The small molecule below binds the protein below.
Small molecule (SMILES): COC(=O)c1cc(Nc2ncnc3[nH]ccc23)ccc1Br

Binding-site contacts:
Ligand atom C3 contacts residue SER182 of chain 1.A at 4.0 Å.
Ligand atom O2 contacts residue SER182 of chain 1.A at 3.3 Å (h-bond).
Ligand atom C9 contacts residue ASN137 of chain 1.A at 4.1 Å.
Ligand atom C19 contacts residue GLN134 of chain 1.A at 3.9 Å.
Ligand atom C1 contacts residue SER182 of chain 1.A at 3.8 Å.
Ligand atom C13 contacts residue LEU199 of chain 1.A at 3.7 Å (hydrophobic).
Ligand atom C14 contacts residue ILE72 of chain 1.A at 3.9 Å (hydrophobic).
Ligand atom C19 contacts residue ALA85 of chain 1.A at 3.8 Å (hydrophobic).
Ligand atom C8 contacts residue ILE64 of chain 1.A at 4.0 Å (hydrophobic).
Ligand atom C10 contacts residue ILE64 of chain 1.A at 3.9 Å (hydrophobic).
Ligand atom C19 contacts residue GLN132 of chain 1.A at 3.9 Å.
Ligand atom C9 contacts residue ILE64 of chain 1.A at 3.3 Å (hydrophobic).
Ligand atom C7 contacts residue ILE72 of chain 1.A at 4.1 Å (hydrophobic).
Ligand atom C16 contacts residue ALA85 of chain 1.A at 4.0 Å (hydrophobic).
Ligand atom C19 contacts residue LEU199 of chain 1.A at 3.9 Å (hydrophobic).
Ligand atom N17 contacts residue CYS115 of chain 1.A at 3.7 Å.
Ligand atom C21 contacts residue LEU133 of chain 1.A at 3.9 Å (hydrophobic).
Ligand atom C14 contacts residue LEU199 of chain 1.A at 3.9 Å (hydrophobic).
Ligand atom C15 contacts residue MET131 of chain 1.A at 4.1 Å (hydrophobic).
Ligand atom N12 contacts residue ILE72 of chain 1.A at 4.0 Å.
Ligand atom C16 contacts residue MET131 of chain 1.A at 3.6 Å (hydrophobic).
Ligand atom C7 contacts residue LEU199 of chain 1.A at 4.1 Å (hydrophobic).
Ligand atom N20 contacts residue LEU133 of chain 1.A at 3.6 Å.
Ligand atom BR contacts residue ASN137 of chain 1.A at 3.9 Å.
Ligand atom C15 contacts residue LEU199 of chain 1.A at 3.8 Å (hydrophobic).
Ligand atom C15 contacts residue LYS87 of chain 1.A at 3.8 Å.
Ligand atom C13 contacts residue ILE72 of chain 1.A at 4.1 Å (hydrophobic).
Ligand atom C16 contacts residue GLN132 of chain 1.A at 3.9 Å.
Ligand atom C16 contacts residue CYS115 of chain 1.A at 3.8 Å (hydrophobic).
Ligand atom N22 contacts residue ILE64 of chain 1.A at 3.9 Å.
Ligand atom C16 contacts residue LEU199 of chain 1.A at 3.9 Å (hydrophobic).
Ligand atom N20 contacts residue GLN134 of chain 1.A at 2.8 Å (h-bond).
Ligand atom N12 contacts residue LEU199 of chain 1.A at 3.7 Å.
Ligand atom C21 contacts residue GLN134 of chain 1.A at 3.5 Å.
Ligand atom N17 contacts residue ALA85 of chain 1.A at 3.6 Å.
Ligand atom N17 contacts residue LEU199 of chain 1.A at 4.1 Å.
Ligand atom C15 contacts residue ILE72 of chain 1.A at 3.8 Å (hydrophobic).
Ligand atom C10 contacts residue ASN137 of chain 1.A at 3.8 Å.
Ligand atom N17 contacts residue GLN132 of chain 1.A at 3.0 Å (h-bond).
Ligand atom BR contacts residue ILE64 of chain 1.A at 3.7 Å.

Sequence of chain 1.A:
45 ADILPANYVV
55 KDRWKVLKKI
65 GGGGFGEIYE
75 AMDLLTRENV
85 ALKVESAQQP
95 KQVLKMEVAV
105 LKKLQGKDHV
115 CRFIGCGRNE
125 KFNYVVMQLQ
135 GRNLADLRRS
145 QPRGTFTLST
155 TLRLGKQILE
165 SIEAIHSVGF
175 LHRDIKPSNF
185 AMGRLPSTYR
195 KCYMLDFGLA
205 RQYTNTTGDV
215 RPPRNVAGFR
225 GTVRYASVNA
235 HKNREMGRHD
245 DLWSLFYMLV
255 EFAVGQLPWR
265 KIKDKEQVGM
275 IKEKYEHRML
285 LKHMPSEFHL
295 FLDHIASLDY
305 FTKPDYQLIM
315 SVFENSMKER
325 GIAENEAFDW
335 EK